Sequence of chain 1.C:
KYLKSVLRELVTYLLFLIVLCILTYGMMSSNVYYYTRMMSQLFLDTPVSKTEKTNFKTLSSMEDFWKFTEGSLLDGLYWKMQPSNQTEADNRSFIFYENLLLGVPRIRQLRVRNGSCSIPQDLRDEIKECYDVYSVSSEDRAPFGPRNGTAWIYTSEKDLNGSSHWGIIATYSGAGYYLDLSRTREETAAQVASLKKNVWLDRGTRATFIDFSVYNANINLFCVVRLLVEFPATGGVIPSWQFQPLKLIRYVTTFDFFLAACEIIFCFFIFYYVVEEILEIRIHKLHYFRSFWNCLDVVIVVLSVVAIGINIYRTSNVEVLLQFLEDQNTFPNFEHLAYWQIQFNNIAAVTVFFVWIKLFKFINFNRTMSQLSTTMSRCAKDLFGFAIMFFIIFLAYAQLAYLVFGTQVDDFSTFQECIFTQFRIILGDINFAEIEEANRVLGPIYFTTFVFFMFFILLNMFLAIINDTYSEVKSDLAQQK

Binding-site contacts:
Ligand atom CG contacts residue CYS235 of chain 1.C at 4.3 Å (hydrophobic).
Ligand atom N contacts residue ILE232 of chain 1.C at 3.5 Å.
Ligand atom O contacts residue CYS235 of chain 1.C at 3.5 Å (h-bond).
Ligand atom OH contacts residue ILE236 of chain 1.C at 3.5 Å (h-bond).
Ligand atom CZ contacts residue ILE232 of chain 1.C at 3.6 Å (hydrophobic).
Ligand atom CD1 contacts residue CYS235 of chain 1.C at 3.6 Å (hydrophobic).
Ligand atom CZ contacts residue LEU231 of chain 1.C at 3.8 Å (hydrophobic).
Ligand atom CH contacts residue CYS235 of chain 1.C at 4.0 Å (hydrophobic).
Ligand atom O contacts residue ILE236 of chain 1.C at 4.2 Å.
Ligand atom CE1 contacts residue CYS235 of chain 1.C at 3.8 Å (hydrophobic).
Ligand atom CB contacts residue CYS235 of chain 1.C at 4.4 Å (hydrophobic).
Ligand atom C contacts residue TYR239 of chain 1.C at 4.3 Å (hydrophobic).
Ligand atom O contacts residue TYR239 of chain 1.C at 3.4 Å.
Ligand atom OH contacts residue CYS235 of chain 1.C at 2.7 Å (h-bond).
Ligand atom CA contacts residue CYS235 of chain 1.C at 3.9 Å (hydrophobic).
Ligand atom CE1 contacts residue ILE232 of chain 1.C at 3.6 Å (hydrophobic).
Ligand atom CH contacts residue ILE236 of chain 1.C at 4.1 Å (hydrophobic).
Ligand atom CA contacts residue ILE232 of chain 1.C at 4.0 Å (hydrophobic).
Ligand atom CD1 contacts residue ILE232 of chain 1.C at 3.6 Å (hydrophobic).
Ligand atom OXT contacts residue TYR239 of chain 1.C at 4.1 Å.
Ligand atom CE1 contacts residue LEU231 of chain 1.C at 3.5 Å (hydrophobic).

This protein binds this small molecule.
Small molecule (SMILES): N[C@@H](CC1CCCCC1)[C@@H](O)CC(=O)O